Binding-site contacts:
Ligand atom CD contacts residue ASN112 of chain 1.A at 3.9 Å.
Ligand atom O contacts residue ASN112 of chain 1.A at 3.0 Å (h-bond).
Ligand atom N contacts residue ARG203 of chain 1.A at 4.5 Å.
Ligand atom OXT contacts residue HIS231 of chain 1.A at 3.3 Å (h-bond).
Ligand atom NZ contacts residue LEU202 of chain 1.A at 4.0 Å.
Ligand atom C contacts residue ASN112 of chain 1.A at 3.8 Å.
Ligand atom N contacts residue VAL1 of chain 1.G at 1.3 Å.
Ligand atom C contacts residue HIS231 of chain 1.A at 3.5 Å.
Ligand atom O contacts residue VAL1 of chain 1.G at 4.0 Å.
Ligand atom CG contacts residue LEU202 of chain 1.A at 3.7 Å (hydrophobic).
Ligand atom CG contacts residue ASN112 of chain 1.A at 4.2 Å.
Ligand atom CB contacts residue VAL1 of chain 1.G at 3.2 Å (hydrophobic).
Ligand atom N contacts residue HIS231 of chain 1.A at 4.0 Å.
Ligand atom CB contacts residue ARG203 of chain 1.A at 3.8 Å.
Ligand atom CA contacts residue ASN112 of chain 1.A at 4.3 Å.
Ligand atom CG contacts residue VAL1 of chain 1.G at 3.8 Å (hydrophobic).
Ligand atom CA contacts residue VAL1 of chain 1.G at 2.4 Å (hydrophobic).
Ligand atom CB contacts residue LEU202 of chain 1.A at 3.7 Å (hydrophobic).
Ligand atom C contacts residue VAL1 of chain 1.G at 3.6 Å (hydrophobic).
Ligand atom OXT contacts residue ASP226 of chain 1.A at 4.4 Å.
Ligand atom CA contacts residue HIS231 of chain 1.A at 3.7 Å.
Ligand atom O contacts residue HIS231 of chain 1.A at 3.6 Å.
Ligand atom N contacts residue ASN112 of chain 1.A at 3.2 Å (h-bond).
Ligand atom CA contacts residue ARG203 of chain 1.A at 4.0 Å.

Sequence of chain 1.A:
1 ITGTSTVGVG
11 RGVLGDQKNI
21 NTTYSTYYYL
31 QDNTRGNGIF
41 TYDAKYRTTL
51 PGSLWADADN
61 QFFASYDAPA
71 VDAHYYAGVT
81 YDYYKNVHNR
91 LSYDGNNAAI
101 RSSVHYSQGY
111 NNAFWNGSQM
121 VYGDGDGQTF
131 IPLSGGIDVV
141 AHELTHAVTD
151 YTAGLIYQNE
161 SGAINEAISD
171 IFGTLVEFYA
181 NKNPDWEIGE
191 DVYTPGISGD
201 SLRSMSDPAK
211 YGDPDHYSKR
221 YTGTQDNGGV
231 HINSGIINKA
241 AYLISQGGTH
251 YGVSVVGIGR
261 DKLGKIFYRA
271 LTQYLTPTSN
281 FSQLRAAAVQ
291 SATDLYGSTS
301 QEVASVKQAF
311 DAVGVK

This protein binds this small molecule.
Small molecule (SMILES): N[C@@H](CCCC[NH3+])C(=O)O